The small molecule below binds the protein below.
Small molecule (SMILES): CC(=O)N[C@H]1[C@H](O[C@H]2[C@H](O)[C@@H](NC(C)=O)CO[C@@H]2CO)O[C@H](CO)[C@@H](O)[C@@H]1O

Sequence of chain 1.J:
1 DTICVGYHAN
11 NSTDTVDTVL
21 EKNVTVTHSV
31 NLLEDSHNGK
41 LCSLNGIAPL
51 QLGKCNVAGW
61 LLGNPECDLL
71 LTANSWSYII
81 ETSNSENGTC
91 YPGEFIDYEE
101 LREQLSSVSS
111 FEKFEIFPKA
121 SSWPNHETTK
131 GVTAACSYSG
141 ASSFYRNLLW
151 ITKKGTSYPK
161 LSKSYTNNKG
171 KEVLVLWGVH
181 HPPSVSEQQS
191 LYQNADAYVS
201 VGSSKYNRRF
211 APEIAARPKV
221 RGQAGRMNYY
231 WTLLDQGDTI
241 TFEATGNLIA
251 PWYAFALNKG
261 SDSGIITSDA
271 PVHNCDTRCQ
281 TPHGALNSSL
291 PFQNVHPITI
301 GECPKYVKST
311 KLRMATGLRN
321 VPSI

Binding-site contacts:
Ligand atom O5 contacts residue ASN287 of chain 1.J at 2.3 Å (h-bond).
Ligand atom C1 contacts residue ASN287 of chain 1.J at 1.4 Å.
Ligand atom C2 contacts residue ASN287 of chain 1.J at 2.5 Å.
Ligand atom C4 contacts residue ASN287 of chain 1.J at 4.2 Å.
Ligand atom C8 contacts residue ASN287 of chain 1.J at 4.4 Å.
Ligand atom N2 contacts residue ASN287 of chain 1.J at 3.0 Å (h-bond).
Ligand atom C5 contacts residue ASN287 of chain 1.J at 3.6 Å.
Ligand atom C8 contacts residue ASP276 of chain 1.J at 3.4 Å.
Ligand atom C7 contacts residue ASN287 of chain 1.J at 3.2 Å.
Ligand atom C3 contacts residue ASN287 of chain 1.J at 3.8 Å.
Ligand atom O7 contacts residue ASN287 of chain 1.J at 3.0 Å (h-bond).